Binding-site contacts:
Ligand atom C2 contacts residue ASN64 of chain 2.A at 3.9 Å.
Ligand atom N2 contacts residue ASN64 of chain 2.A at 4.2 Å.
Ligand atom O1 contacts residue ILE356 of chain 2.A at 4.4 Å.
Ligand atom C1 contacts residue ASN64 of chain 2.A at 2.8 Å.
Ligand atom O7 contacts residue ILE356 of chain 2.A at 4.3 Å.
Ligand atom C7 contacts residue ILE356 of chain 2.A at 3.9 Å (hydrophobic).
Ligand atom O5 contacts residue THR66 of chain 2.A at 4.3 Å.
Ligand atom O5 contacts residue ASN64 of chain 2.A at 3.2 Å (h-bond).
Ligand atom C8 contacts residue ILE356 of chain 2.A at 3.5 Å (hydrophobic).
Ligand atom N2 contacts residue ILE356 of chain 2.A at 3.6 Å.
Ligand atom C8 contacts residue ILE387 of chain 2.A at 3.9 Å (hydrophobic).
Ligand atom O1 contacts residue ASN64 of chain 2.A at 3.5 Å (h-bond).
Ligand atom O6 contacts residue ASN64 of chain 2.A at 4.4 Å.

Sequence of chain 2.A:
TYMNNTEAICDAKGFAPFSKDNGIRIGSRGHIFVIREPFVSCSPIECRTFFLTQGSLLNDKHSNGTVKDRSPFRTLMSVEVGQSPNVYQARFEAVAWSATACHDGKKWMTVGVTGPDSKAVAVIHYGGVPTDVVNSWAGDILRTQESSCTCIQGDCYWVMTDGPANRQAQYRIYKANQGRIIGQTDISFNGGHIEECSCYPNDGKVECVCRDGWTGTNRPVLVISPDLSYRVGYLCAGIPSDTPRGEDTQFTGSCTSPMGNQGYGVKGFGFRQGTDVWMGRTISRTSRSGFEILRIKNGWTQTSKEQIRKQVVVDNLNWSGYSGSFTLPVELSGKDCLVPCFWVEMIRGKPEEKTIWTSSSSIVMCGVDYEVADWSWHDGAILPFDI

A protein and the small-molecule ligand that binds it are described below.
Small molecule (SMILES): CC(=O)N[C@@H]1[C@@H](O)[C@H](O)[C@@H](CO)O[C@@H]1O